This protein binds this small molecule.
Small molecule (SMILES): CC(=O)N[C@H]1[C@H](O[C@H]2[C@H](O)[C@@H](NC(C)=O)CO[C@@H]2CO)O[C@H](CO)[C@@H](O[C@@H]2O[C@H](CO[C@H]3O[C@H](CO)[C@@H](O)[C@H](O)[C@@H]3O)[C@@H](O)[C@H](O[C@H]3O[C@H](CO)[C@@H](O)[C@H](O)[C@@H]3O[C@H]3O[C@H](CO)[C@@H](O)[C@H](O)[C@@H]3O[C@H]3O[C@H](CO)[C@@H](O)[C@H](O)[C@@H]3O)[C@@H]2O)[C@@H]1O

Binding-site contacts:
Ligand atom C4 contacts residue ASN203 of chain 2.A at 4.4 Å.
Ligand atom C8 contacts residue ASN203 of chain 2.A at 4.2 Å.
Ligand atom C3 contacts residue ASN203 of chain 2.A at 4.1 Å.
Ligand atom C6 contacts residue ASN203 of chain 2.A at 4.4 Å.
Ligand atom C8 contacts residue ARG242 of chain 2.A at 4.2 Å.
Ligand atom N2 contacts residue ASN203 of chain 2.A at 2.6 Å (h-bond).
Ligand atom C1 contacts residue ASN203 of chain 2.A at 1.8 Å.
Ligand atom C7 contacts residue ASN203 of chain 2.A at 3.7 Å.
Ligand atom C2 contacts residue ASN203 of chain 2.A at 2.9 Å.
Ligand atom O5 contacts residue THR205 of chain 2.A at 4.2 Å.
Ligand atom O5 contacts residue ASN203 of chain 2.A at 2.2 Å (h-bond).
Ligand atom C8 contacts residue SER243 of chain 2.A at 3.8 Å.
Ligand atom C1 contacts residue THR205 of chain 2.A at 3.7 Å.
Ligand atom C7 contacts residue ILE246 of chain 2.A at 4.0 Å (hydrophobic).
Ligand atom C5 contacts residue ASN203 of chain 2.A at 3.6 Å.
Ligand atom C8 contacts residue ILE246 of chain 2.A at 3.5 Å (hydrophobic).
Ligand atom C5 contacts residue THR205 of chain 2.A at 4.1 Å.
Ligand atom O7 contacts residue ILE246 of chain 2.A at 3.7 Å.

Sequence of chain 2.A:
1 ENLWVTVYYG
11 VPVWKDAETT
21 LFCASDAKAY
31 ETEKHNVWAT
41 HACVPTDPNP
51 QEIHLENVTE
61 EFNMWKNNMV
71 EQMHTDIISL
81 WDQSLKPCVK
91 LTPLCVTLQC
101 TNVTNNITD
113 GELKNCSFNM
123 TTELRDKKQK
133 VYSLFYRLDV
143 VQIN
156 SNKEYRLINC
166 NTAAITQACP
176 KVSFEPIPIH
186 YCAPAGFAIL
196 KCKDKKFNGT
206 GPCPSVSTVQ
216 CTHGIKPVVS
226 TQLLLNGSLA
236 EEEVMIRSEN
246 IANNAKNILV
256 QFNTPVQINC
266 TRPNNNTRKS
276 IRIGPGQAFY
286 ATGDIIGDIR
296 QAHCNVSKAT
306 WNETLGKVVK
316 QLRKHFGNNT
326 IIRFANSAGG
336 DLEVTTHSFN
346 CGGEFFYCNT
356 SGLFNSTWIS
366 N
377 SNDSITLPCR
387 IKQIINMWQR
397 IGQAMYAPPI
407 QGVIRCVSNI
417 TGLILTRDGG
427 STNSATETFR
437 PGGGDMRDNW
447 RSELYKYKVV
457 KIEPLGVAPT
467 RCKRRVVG